Binding-site contacts:
Ligand atom C1 contacts residue GLN247 of chain 1.C at 4.1 Å.
Ligand atom O2 contacts residue GLN247 of chain 1.C at 3.8 Å.
Ligand atom O4 contacts residue ILE61 of chain 1.C at 3.1 Å (h-bond).
Ligand atom C7 contacts residue MET264 of chain 1.C at 3.9 Å (hydrophobic).
Ligand atom C15 contacts residue PHE65 of chain 1.C at 4.0 Å (hydrophobic).
Ligand atom C21 contacts residue ILE63 of chain 1.C at 3.6 Å (hydrophobic).
Ligand atom O3 contacts residue ASP62 of chain 1.C at 3.5 Å (salt-bridge).
Ligand atom O3 contacts residue SER66 of chain 1.C at 4.0 Å.
Ligand atom C23 contacts residue ILE63 of chain 1.C at 3.8 Å (hydrophobic).
Ligand atom C21 contacts residue PHE65 of chain 1.C at 3.8 Å (hydrophobic).
Ligand atom O3 contacts residue GLY64 of chain 1.C at 3.5 Å (h-bond).
Ligand atom C19 contacts residue ILE63 of chain 1.C at 3.7 Å (hydrophobic).
Ligand atom C16 contacts residue ILE63 of chain 1.C at 3.5 Å (hydrophobic).
Ligand atom C15 contacts residue ILE63 of chain 1.C at 3.9 Å (hydrophobic).
Ligand atom C8 contacts residue MET264 of chain 1.C at 3.8 Å (hydrophobic).
Ligand atom C16 contacts residue PHE65 of chain 1.C at 3.5 Å (hydrophobic).
Ligand atom C22 contacts residue ILE61 of chain 1.C at 3.0 Å (hydrophobic).
Ligand atom C15 contacts residue GLY263 of chain 1.C at 3.9 Å.
Ligand atom C20 contacts residue PHE208 of chain 1.C at 4.1 Å (hydrophobic).
Ligand atom C2 contacts residue GLN247 of chain 1.C at 3.9 Å.
Ligand atom C23 contacts residue PHE65 of chain 1.C at 3.9 Å (hydrophobic).
Ligand atom C11 contacts residue GLN247 of chain 1.C at 3.9 Å.
Ligand atom O2 contacts residue SER245 of chain 1.C at 3.7 Å.
Ligand atom O3 contacts residue ILE61 of chain 1.C at 3.9 Å.
Ligand atom C10 contacts residue GLN247 of chain 1.C at 3.8 Å.
Ligand atom O3 contacts residue ILE63 of chain 1.C at 3.3 Å (h-bond).
Ligand atom C17 contacts residue GLN247 of chain 1.C at 4.0 Å.
Ligand atom C17 contacts residue ILE63 of chain 1.C at 4.1 Å (hydrophobic).
Ligand atom C1 contacts residue SER245 of chain 1.C at 4.0 Å.
Ligand atom C6 contacts residue GLN247 of chain 1.C at 3.8 Å.
Ligand atom C23 contacts residue ASP62 of chain 1.C at 4.0 Å.
Ligand atom C18 contacts residue VAL216 of chain 1.C at 3.7 Å (hydrophobic).
Ligand atom C23 contacts residue ILE61 of chain 1.C at 3.1 Å (hydrophobic).
Ligand atom C7 contacts residue VAL216 of chain 1.C at 3.7 Å (hydrophobic).
Ligand atom C22 contacts residue ILE63 of chain 1.C at 3.6 Å (hydrophobic).
Ligand atom C8 contacts residue GLY263 of chain 1.C at 3.7 Å.
Ligand atom C20 contacts residue ILE63 of chain 1.C at 3.9 Å (hydrophobic).
Ligand atom O1 contacts residue GLN247 of chain 1.C at 2.9 Å (h-bond).
Ligand atom O3 contacts residue PHE65 of chain 1.C at 2.9 Å (h-bond).
Ligand atom C8 contacts residue VAL216 of chain 1.C at 3.9 Å (hydrophobic).

This protein binds this small molecule.
Small molecule (SMILES): C[C@H](CCC(=O)O)[C@H]1CC[C@H]2[C@@H]3CC[C@@H]4C[C@H](O)CC[C@]4(C)[C@H]3C[C@H](O)[C@]12C

Sequence of chain 1.C:
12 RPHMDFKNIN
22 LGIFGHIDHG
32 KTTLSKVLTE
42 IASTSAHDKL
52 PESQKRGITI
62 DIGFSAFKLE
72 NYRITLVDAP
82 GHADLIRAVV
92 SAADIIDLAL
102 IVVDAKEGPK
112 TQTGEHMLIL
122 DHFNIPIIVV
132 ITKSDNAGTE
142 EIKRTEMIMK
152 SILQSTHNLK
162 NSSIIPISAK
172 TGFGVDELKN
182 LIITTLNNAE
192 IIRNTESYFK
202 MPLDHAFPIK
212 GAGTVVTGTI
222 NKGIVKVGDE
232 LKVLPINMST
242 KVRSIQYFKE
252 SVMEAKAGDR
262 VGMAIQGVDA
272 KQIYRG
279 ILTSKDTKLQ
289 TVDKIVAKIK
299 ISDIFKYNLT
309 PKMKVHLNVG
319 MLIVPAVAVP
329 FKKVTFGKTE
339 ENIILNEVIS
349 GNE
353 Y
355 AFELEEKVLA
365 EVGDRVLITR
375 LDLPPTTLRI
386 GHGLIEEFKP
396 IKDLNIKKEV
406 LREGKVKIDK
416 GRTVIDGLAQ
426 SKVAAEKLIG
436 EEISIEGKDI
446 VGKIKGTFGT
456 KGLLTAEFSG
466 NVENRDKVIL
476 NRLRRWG